Binding-site contacts:
Ligand atom O5 contacts residue ASN349 of chain 1.B at 2.4 Å (h-bond).
Ligand atom C4 contacts residue CYS360 of chain 1.B at 3.8 Å (hydrophobic).
Ligand atom C7 contacts residue HIS355 of chain 1.B at 4.0 Å.
Ligand atom C2 contacts residue HIS355 of chain 1.B at 3.4 Å.
Ligand atom O3 contacts residue ARG361 of chain 1.B at 3.3 Å (salt-bridge).
Ligand atom N2 contacts residue HIS355 of chain 1.B at 3.1 Å (h-bond).
Ligand atom C5 contacts residue CYS360 of chain 1.B at 4.3 Å (hydrophobic).
Ligand atom C5 contacts residue ASN349 of chain 1.B at 3.7 Å.
Ligand atom O3 contacts residue HIS355 of chain 1.B at 2.8 Å (h-bond).
Ligand atom O6 contacts residue CYS344 of chain 1.B at 4.2 Å.
Ligand atom O7 contacts residue ASN349 of chain 1.B at 3.8 Å.
Ligand atom C3 contacts residue ARG361 of chain 1.B at 4.3 Å.
Ligand atom C4 contacts residue ASN349 of chain 1.B at 4.3 Å.
Ligand atom O4 contacts residue CYS360 of chain 1.B at 4.0 Å.
Ligand atom C7 contacts residue ASN349 of chain 1.B at 3.6 Å.
Ligand atom N2 contacts residue ASN349 of chain 1.B at 3.0 Å (h-bond).
Ligand atom O4 contacts residue ARG361 of chain 1.B at 3.9 Å.
Ligand atom C8 contacts residue HIS355 of chain 1.B at 3.9 Å.
Ligand atom O5 contacts residue CYS360 of chain 1.B at 4.3 Å.
Ligand atom C3 contacts residue HIS355 of chain 1.B at 3.7 Å.
Ligand atom C6 contacts residue CYS360 of chain 1.B at 3.8 Å (hydrophobic).
Ligand atom C1 contacts residue ASN349 of chain 1.B at 1.4 Å.
Ligand atom C2 contacts residue ASN349 of chain 1.B at 2.5 Å.
Ligand atom C3 contacts residue ASN349 of chain 1.B at 3.8 Å.
Ligand atom C8 contacts residue THR351 of chain 1.B at 4.4 Å.

The protein below binds the small molecule below.
Small molecule (SMILES): CC(=O)N[C@@H]1[C@@H](O)[C@H](O)[C@@H](CO)O[C@H]1O

Sequence of chain 1.B:
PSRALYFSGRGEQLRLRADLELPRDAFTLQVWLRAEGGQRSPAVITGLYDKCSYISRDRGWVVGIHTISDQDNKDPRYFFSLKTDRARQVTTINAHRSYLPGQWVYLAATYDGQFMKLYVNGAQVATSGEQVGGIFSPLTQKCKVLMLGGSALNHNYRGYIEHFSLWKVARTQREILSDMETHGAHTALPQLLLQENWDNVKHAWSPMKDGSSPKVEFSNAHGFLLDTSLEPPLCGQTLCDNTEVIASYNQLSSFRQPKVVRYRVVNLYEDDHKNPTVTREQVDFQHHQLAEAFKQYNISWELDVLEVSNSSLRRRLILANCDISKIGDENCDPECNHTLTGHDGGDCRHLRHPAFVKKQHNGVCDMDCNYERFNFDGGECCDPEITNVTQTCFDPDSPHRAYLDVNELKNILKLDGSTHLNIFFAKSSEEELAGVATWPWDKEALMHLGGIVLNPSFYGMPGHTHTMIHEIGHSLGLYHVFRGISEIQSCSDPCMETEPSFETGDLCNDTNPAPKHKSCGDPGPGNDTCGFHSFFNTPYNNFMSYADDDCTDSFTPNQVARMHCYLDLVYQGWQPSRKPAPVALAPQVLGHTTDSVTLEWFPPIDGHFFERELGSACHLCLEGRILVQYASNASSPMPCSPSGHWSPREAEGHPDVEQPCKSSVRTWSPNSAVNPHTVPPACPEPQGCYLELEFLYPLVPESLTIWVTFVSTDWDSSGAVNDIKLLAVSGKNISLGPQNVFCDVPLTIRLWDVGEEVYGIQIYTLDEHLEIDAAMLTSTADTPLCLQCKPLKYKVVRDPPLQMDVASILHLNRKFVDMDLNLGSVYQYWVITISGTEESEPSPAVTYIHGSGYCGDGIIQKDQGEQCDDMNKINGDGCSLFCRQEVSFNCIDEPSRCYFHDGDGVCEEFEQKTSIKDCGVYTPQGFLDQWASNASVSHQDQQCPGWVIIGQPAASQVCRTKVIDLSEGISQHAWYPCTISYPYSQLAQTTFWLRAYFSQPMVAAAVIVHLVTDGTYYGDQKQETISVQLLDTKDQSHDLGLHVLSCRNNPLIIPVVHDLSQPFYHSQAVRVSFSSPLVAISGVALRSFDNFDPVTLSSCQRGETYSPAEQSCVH